Binding-site contacts:
Ligand atom O5 contacts residue GLU684 of chain 1.A at 3.5 Å (salt-bridge).
Ligand atom C1 contacts residue TRP658 of chain 1.A at 4.5 Å (hydrophobic).
Ligand atom C7 contacts residue ASN687 of chain 1.A at 4.3 Å.
Ligand atom C8 contacts residue ASN687 of chain 1.A at 4.3 Å.
Ligand atom C1 contacts residue GLU684 of chain 1.A at 3.5 Å.
Ligand atom C4 contacts residue GLU684 of chain 1.A at 4.3 Å.
Ligand atom O6 contacts residue ASP654 of chain 1.A at 2.9 Å (salt-bridge).
Ligand atom C8 contacts residue SER691 of chain 1.A at 4.0 Å.
Ligand atom O7 contacts residue GLU684 of chain 1.A at 4.1 Å.
Ligand atom C5 contacts residue GLU684 of chain 1.A at 3.1 Å.
Ligand atom C2 contacts residue ASN688 of chain 1.A at 2.5 Å.
Ligand atom C4 contacts residue ASN688 of chain 1.A at 4.3 Å.
Ligand atom C2 contacts residue GLU684 of chain 1.A at 3.9 Å.
Ligand atom O7 contacts residue ASN688 of chain 1.A at 3.8 Å.
Ligand atom C3 contacts residue ASN688 of chain 1.A at 3.8 Å.
Ligand atom C6 contacts residue ASP654 of chain 1.A at 3.5 Å.
Ligand atom C6 contacts residue GLU684 of chain 1.A at 3.5 Å.
Ligand atom C7 contacts residue ASN688 of chain 1.A at 3.5 Å.
Ligand atom C1 contacts residue ASN688 of chain 1.A at 1.4 Å.
Ligand atom O7 contacts residue ASP654 of chain 1.A at 3.2 Å (salt-bridge).
Ligand atom C7 contacts residue ASP654 of chain 1.A at 4.3 Å.
Ligand atom C5 contacts residue ASN688 of chain 1.A at 3.6 Å.
Ligand atom O7 contacts residue ASN687 of chain 1.A at 3.3 Å.
Ligand atom O5 contacts residue ASN688 of chain 1.A at 2.3 Å (h-bond).
Ligand atom C8 contacts residue ASP654 of chain 1.A at 4.3 Å.
Ligand atom N2 contacts residue ASN688 of chain 1.A at 2.9 Å (h-bond).
Ligand atom C8 contacts residue ASN688 of chain 1.A at 4.5 Å.
Ligand atom O4 contacts residue GLU684 of chain 1.A at 4.4 Å.

Sequence of chain 1.A:
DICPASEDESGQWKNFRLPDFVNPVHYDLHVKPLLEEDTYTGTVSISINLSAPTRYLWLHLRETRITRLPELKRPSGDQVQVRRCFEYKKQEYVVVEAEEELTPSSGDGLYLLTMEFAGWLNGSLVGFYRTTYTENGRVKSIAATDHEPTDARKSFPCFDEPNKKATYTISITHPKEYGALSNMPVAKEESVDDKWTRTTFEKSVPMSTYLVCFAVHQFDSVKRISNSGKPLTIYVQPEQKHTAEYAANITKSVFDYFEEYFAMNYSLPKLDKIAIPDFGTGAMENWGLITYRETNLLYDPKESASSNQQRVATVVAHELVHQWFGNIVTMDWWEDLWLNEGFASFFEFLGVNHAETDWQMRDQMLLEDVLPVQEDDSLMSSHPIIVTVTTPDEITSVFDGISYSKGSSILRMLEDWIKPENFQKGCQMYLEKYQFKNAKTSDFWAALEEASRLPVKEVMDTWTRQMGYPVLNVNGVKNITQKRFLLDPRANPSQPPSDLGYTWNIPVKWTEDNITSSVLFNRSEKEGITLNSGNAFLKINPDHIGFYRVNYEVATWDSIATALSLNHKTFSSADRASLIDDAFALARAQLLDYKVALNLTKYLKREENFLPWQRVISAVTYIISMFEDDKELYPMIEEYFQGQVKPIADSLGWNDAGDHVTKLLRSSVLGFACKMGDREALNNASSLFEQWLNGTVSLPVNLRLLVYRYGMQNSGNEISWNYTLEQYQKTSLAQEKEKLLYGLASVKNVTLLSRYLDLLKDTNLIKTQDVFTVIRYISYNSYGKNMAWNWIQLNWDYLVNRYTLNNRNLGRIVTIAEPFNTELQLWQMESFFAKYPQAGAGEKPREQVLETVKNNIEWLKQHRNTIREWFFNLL

The protein below binds the small molecule below.
Small molecule (SMILES): CC(=O)N[C@H]1[C@H](O[C@H]2[C@H](O)[C@@H](NC(C)=O)CO[C@@H]2CO)O[C@H](CO)[C@@H](O[C@@H]2O[C@H](CO)[C@@H](O)[C@H](O)[C@H]2NC(C)=O)[C@@H]1O